Binding-site contacts:
Ligand atom OAK contacts residue GLN416 of chain 1.E at 3.4 Å (h-bond).
Ligand atom N1A contacts residue ASN236 of chain 1.E at 3.1 Å.
Ligand atom CAE contacts residue GLU189 of chain 1.E at 3.3 Å.
Ligand atom C3P contacts residue ILE235 of chain 1.E at 3.4 Å (hydrophobic).
Ligand atom O2A contacts residue ARG224 of chain 1.E at 2.7 Å (salt-bridge).
Ligand atom CAG contacts residue ILE325 of chain 1.E at 3.5 Å (hydrophobic).
Ligand atom CAG contacts residue GLN299 of chain 1.E at 3.5 Å.
Ligand atom OAD contacts residue GLY296 of chain 1.E at 3.0 Å (h-bond).
Ligand atom C12 contacts residue TYR225 of chain 1.E at 3.4 Å (hydrophobic).
Ligand atom O2' contacts residue LYS238 of chain 1.E at 3.3 Å (salt-bridge).
Ligand atom OAL contacts residue ARG254 of chain 1.E at 2.8 Å (salt-bridge).
Ligand atom N1A contacts residue LEU237 of chain 1.E at 2.9 Å (h-bond).
Ligand atom CAJ contacts residue GLU189 of chain 1.E at 3.3 Å.
Ligand atom OAD contacts residue GLY234 of chain 1.E at 3.2 Å.
Ligand atom N4P contacts residue ALA233 of chain 1.E at 2.7 Å (h-bond).
Ligand atom OAK contacts residue GLY327 of chain 1.E at 3.1 Å (h-bond).
Ligand atom CAI contacts residue ARG254 of chain 1.E at 3.2 Å.
Ligand atom O9A contacts residue LYS238 of chain 1.E at 3.3 Å (salt-bridge).
Ligand atom OAK contacts residue ILE325 of chain 1.E at 3.4 Å (h-bond).
Ligand atom C2A contacts residue ASN236 of chain 1.E at 3.4 Å.
Ligand atom OAL contacts residue PHE250 of chain 1.E at 3.3 Å.
Ligand atom CAC contacts residue CYS319 of chain 1.E at 2.5 Å (hydrophobic).
Ligand atom O5' contacts residue LEU186 of chain 1.E at 3.2 Å.
Ligand atom O5P contacts residue ILE294 of chain 1.E at 3.5 Å.
Ligand atom C6A contacts residue ILE235 of chain 1.E at 3.5 Å (hydrophobic).
Ligand atom O2A contacts residue HIS222 of chain 1.E at 3.3 Å.
Ligand atom N6A contacts residue LEU237 of chain 1.E at 3.3 Å (h-bond).
Ligand atom C5' contacts residue HIS222 of chain 1.E at 3.3 Å.
Ligand atom OAL contacts residue GLU189 of chain 1.E at 2.5 Å (salt-bridge).
Ligand atom C3P contacts residue ALA233 of chain 1.E at 3.2 Å (hydrophobic).
Ligand atom O3A contacts residue ARG224 of chain 1.E at 3.5 Å.
Ligand atom O4A contacts residue ARG224 of chain 1.E at 3.4 Å.
Ligand atom O5P contacts residue PRO318 of chain 1.E at 3.1 Å.
Ligand atom OAD contacts residue ILE235 of chain 1.E at 2.4 Å (h-bond).
Ligand atom SAA contacts residue CYS319 of chain 1.E at 3.0 Å (h-bond).
Ligand atom N6A contacts residue ILE235 of chain 1.E at 2.3 Å (h-bond).
Ligand atom O8A contacts residue HIS222 of chain 1.E at 3.2 Å (h-bond).
Ligand atom O5A contacts residue TYR225 of chain 1.E at 2.8 Å (h-bond).
Ligand atom CAB contacts residue CYS319 of chain 1.E at 3.1 Å (hydrophobic).
Ligand atom CAB contacts residue ILE235 of chain 1.E at 3.4 Å (hydrophobic).

Sequence of chain 1.E:
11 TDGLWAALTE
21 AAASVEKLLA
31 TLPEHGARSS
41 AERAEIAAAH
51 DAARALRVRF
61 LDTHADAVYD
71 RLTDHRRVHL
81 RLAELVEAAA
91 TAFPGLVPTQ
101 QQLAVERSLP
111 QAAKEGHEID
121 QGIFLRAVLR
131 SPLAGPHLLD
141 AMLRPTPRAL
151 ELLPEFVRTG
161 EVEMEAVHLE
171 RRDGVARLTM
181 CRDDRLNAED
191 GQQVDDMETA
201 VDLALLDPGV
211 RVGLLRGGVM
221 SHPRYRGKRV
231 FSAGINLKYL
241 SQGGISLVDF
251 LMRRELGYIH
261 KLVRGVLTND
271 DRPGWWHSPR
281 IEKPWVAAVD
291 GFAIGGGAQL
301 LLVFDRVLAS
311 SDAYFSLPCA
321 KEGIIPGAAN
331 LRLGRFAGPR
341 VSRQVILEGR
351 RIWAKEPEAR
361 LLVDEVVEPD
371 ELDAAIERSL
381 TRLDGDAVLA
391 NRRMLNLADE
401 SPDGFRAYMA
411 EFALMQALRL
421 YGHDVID

This protein binds this small molecule.
Small molecule (SMILES): CC(C)(COP(=O)(O)OP(=O)(O)OC[C@H]1O[C@@H](n2cnc3c(N)ncnc32)[C@H](O)[C@@H]1OP(=O)(O)O)[C@@H](O)C(=O)NCCC(=O)NCCS/C(O)=C/c1cc(O)cc(O)c1